Binding-site contacts:
Ligand atom O3 contacts residue LYS79 of chain 1.B at 3.4 Å.
Ligand atom CL2 contacts residue ILE84 of chain 1.B at 4.1 Å.
Ligand atom O2 contacts residue LYS79 of chain 1.B at 3.1 Å.
Ligand atom C22 contacts residue HIS81 of chain 1.B at 3.4 Å.
Ligand atom C16 contacts residue HIS81 of chain 1.B at 4.0 Å.
Ligand atom C5 contacts residue GLY43 of chain 1.B at 4.3 Å.
Ligand atom O2 contacts residue VAL78 of chain 1.B at 3.6 Å (h-bond).
Ligand atom C23 contacts residue ILE46 of chain 1.B at 3.3 Å (hydrophobic).
Ligand atom CL2 contacts residue HIS81 of chain 1.B at 3.5 Å.
Ligand atom CL2 contacts residue TYR85 of chain 1.B at 3.7 Å.
Ligand atom C4 contacts residue LEU39 of chain 1.B at 3.9 Å (hydrophobic).
Ligand atom C19 contacts residue LYS36 of chain 1.B at 3.6 Å.
Ligand atom C17 contacts residue HIS81 of chain 1.B at 3.8 Å.
Ligand atom C10 contacts residue VAL78 of chain 1.B at 3.7 Å (hydrophobic).
Ligand atom C19 contacts residue LEU39 of chain 1.B at 4.1 Å (hydrophobic).
Ligand atom C2 contacts residue ILE84 of chain 1.B at 3.7 Å (hydrophobic).
Ligand atom C3 contacts residue ILE84 of chain 1.B at 4.2 Å (hydrophobic).
Ligand atom C20 contacts residue LEU39 of chain 1.B at 3.2 Å (hydrophobic).
Ligand atom C15 contacts residue HIS81 of chain 1.B at 3.9 Å.
Ligand atom C1 contacts residue ILE46 of chain 1.B at 3.9 Å (hydrophobic).
Ligand atom C3 contacts residue VAL78 of chain 1.B at 4.0 Å (hydrophobic).
Ligand atom C14 contacts residue HIS81 of chain 1.B at 3.5 Å.
Ligand atom C14 contacts residue VAL78 of chain 1.B at 3.9 Å (hydrophobic).
Ligand atom C20 contacts residue LYS36 of chain 1.B at 3.9 Å.
Ligand atom CL1 contacts residue LEU42 of chain 1.B at 3.7 Å.
Ligand atom CL2 contacts residue LEU39 of chain 1.B at 3.7 Å.
Ligand atom C5 contacts residue LEU39 of chain 1.B at 4.4 Å (hydrophobic).
Ligand atom C4 contacts residue GLY43 of chain 1.B at 4.1 Å.
Ligand atom CL1 contacts residue ILE84 of chain 1.B at 4.2 Å.
Ligand atom C13 contacts residue HIS81 of chain 1.B at 4.0 Å.
Ligand atom C21 contacts residue LEU39 of chain 1.B at 3.8 Å (hydrophobic).
Ligand atom C2 contacts residue ILE46 of chain 1.B at 4.3 Å (hydrophobic).
Ligand atom C14 contacts residue LYS79 of chain 1.B at 3.4 Å.
Ligand atom C11 contacts residue VAL78 of chain 1.B at 4.3 Å (hydrophobic).
Ligand atom C2 contacts residue PHE76 of chain 1.B at 4.2 Å (hydrophobic).
Ligand atom C21 contacts residue HIS81 of chain 1.B at 3.9 Å.
Ligand atom O2 contacts residue HIS81 of chain 1.B at 2.6 Å (h-bond).
Ligand atom C13 contacts residue VAL78 of chain 1.B at 3.5 Å (hydrophobic).
Ligand atom C4 contacts residue ILE46 of chain 1.B at 4.2 Å (hydrophobic).
Ligand atom CL1 contacts residue ILE46 of chain 1.B at 3.9 Å.

Sequence of chain 1.B:
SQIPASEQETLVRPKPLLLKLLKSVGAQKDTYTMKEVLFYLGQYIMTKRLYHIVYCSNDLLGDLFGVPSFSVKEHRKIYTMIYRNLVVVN

The small molecule below binds the protein below.
Small molecule (SMILES): CC[C@@H](C(=O)OC(C)(C)C)N1C(=O)[C@@H](CC(=O)O)C[C@H](c2cccc(Cl)c2)[C@H]1c1ccc(Cl)cc1